Sequence of chain 1.B:
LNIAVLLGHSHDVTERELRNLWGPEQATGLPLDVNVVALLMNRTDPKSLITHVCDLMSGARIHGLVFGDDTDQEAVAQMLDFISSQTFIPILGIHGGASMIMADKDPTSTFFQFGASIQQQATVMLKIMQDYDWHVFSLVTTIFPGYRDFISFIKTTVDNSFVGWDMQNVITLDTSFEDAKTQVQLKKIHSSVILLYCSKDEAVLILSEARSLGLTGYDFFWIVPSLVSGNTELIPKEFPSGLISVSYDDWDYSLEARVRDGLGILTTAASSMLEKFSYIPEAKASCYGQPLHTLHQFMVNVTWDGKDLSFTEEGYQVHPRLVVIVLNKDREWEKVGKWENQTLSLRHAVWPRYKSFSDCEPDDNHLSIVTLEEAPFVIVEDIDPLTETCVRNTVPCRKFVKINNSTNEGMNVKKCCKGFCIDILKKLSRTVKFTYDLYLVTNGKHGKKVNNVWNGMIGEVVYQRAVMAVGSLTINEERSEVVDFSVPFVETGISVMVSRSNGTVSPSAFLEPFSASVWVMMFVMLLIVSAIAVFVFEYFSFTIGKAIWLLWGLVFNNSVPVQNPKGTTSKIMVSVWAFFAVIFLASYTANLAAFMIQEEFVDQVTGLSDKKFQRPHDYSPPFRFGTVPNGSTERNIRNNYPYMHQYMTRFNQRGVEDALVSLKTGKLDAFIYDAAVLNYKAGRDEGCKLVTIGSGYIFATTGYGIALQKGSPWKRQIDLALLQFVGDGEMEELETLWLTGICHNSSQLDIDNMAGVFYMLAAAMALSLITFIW

This small molecule binds to this protein.
Small molecule (SMILES): CC(=O)N[C@@H]1[C@@H](O)[C@H](O)[C@@H](CO)O[C@H]1O

Binding-site contacts:
Ligand atom N2 contacts residue ASN443 of chain 1.B at 3.4 Å (h-bond).
Ligand atom C1 contacts residue SER445 of chain 1.B at 4.3 Å.
Ligand atom O5 contacts residue ASN443 of chain 1.B at 2.5 Å (h-bond).
Ligand atom C3 contacts residue ASN443 of chain 1.B at 3.7 Å.
Ligand atom C1 contacts residue ASN443 of chain 1.B at 1.5 Å.
Ligand atom O3 contacts residue ASN443 of chain 1.B at 3.4 Å.
Ligand atom O5 contacts residue SER445 of chain 1.B at 3.5 Å (h-bond).
Ligand atom C2 contacts residue ASN443 of chain 1.B at 2.5 Å.
Ligand atom C5 contacts residue ASN443 of chain 1.B at 3.7 Å.
Ligand atom C5 contacts residue SER445 of chain 1.B at 4.2 Å.
Ligand atom O7 contacts residue ASN443 of chain 1.B at 4.2 Å.
Ligand atom O3 contacts residue ILE442 of chain 1.B at 3.4 Å.
Ligand atom C4 contacts residue ASN443 of chain 1.B at 4.3 Å.
Ligand atom O6 contacts residue SER445 of chain 1.B at 3.9 Å.
Ligand atom C7 contacts residue ASN443 of chain 1.B at 4.0 Å.
Ligand atom C6 contacts residue SER445 of chain 1.B at 3.8 Å.